A protein and the small-molecule ligand that binds it are described below.
Small molecule (SMILES): Cc1cc(CCCOc2c(Cl)cc(C3=NCCO3)cc2Cl)on1

Binding-site contacts:
Ligand atom C2A contacts residue ILE220 of chain 2.A at 4.1 Å (hydrophobic).
Ligand atom C5 contacts residue MET217 of chain 2.A at 3.8 Å (hydrophobic).
Ligand atom C2C contacts residue ILE101 of chain 2.A at 4.2 Å (hydrophobic).
Ligand atom C4A contacts residue TYR145 of chain 2.A at 3.7 Å (hydrophobic).
Ligand atom C5B contacts residue ILE220 of chain 2.A at 4.3 Å (hydrophobic).
Ligand atom CL2 contacts residue TYR147 of chain 2.A at 2.4 Å.
Ligand atom CL2 contacts residue LEU187 of chain 2.A at 3.9 Å.
Ligand atom N2 contacts residue MET217 of chain 2.A at 3.1 Å (h-bond).
Ligand atom C31 contacts residue LEU103 of chain 2.A at 4.1 Å (hydrophobic).
Ligand atom C3 contacts residue LEU103 of chain 2.A at 4.3 Å (hydrophobic).
Ligand atom O1 contacts residue MET217 of chain 2.A at 2.7 Å (h-bond).
Ligand atom N3A contacts residue PHE182 of chain 2.A at 4.1 Å.
Ligand atom N2 contacts residue ASN215 of chain 2.A at 4.0 Å.
Ligand atom C3B contacts residue TYR147 of chain 2.A at 3.3 Å (hydrophobic).
Ligand atom C5A contacts residue LEU127 of chain 2.A at 3.8 Å (hydrophobic).
Ligand atom N3A contacts residue ILE220 of chain 2.A at 4.3 Å.
Ligand atom C3C contacts residue ILE101 of chain 2.A at 3.8 Å (hydrophobic).
Ligand atom C4 contacts residue LEU103 of chain 2.A at 3.6 Å (hydrophobic).
Ligand atom O1A contacts residue ILE239 of chain 2.A at 4.3 Å.
Ligand atom C4B contacts residue ILE220 of chain 2.A at 4.2 Å (hydrophobic).
Ligand atom O1A contacts residue LEU127 of chain 2.A at 4.1 Å.
Ligand atom C1B contacts residue ILE125 of chain 2.A at 3.6 Å (hydrophobic).
Ligand atom C4B contacts residue ILE125 of chain 2.A at 4.0 Å (hydrophobic).
Ligand atom C2B contacts residue TYR147 of chain 2.A at 3.4 Å (hydrophobic).
Ligand atom C5A contacts residue TYR145 of chain 2.A at 3.7 Å (hydrophobic).
Ligand atom C4A contacts residue MET146 of chain 2.A at 4.0 Å (hydrophobic).
Ligand atom O1B contacts residue ILE125 of chain 2.A at 4.1 Å.
Ligand atom C2B contacts residue ILE184 of chain 2.A at 4.1 Å (hydrophobic).
Ligand atom C3B contacts residue ILE125 of chain 2.A at 4.3 Å (hydrophobic).
Ligand atom C6B contacts residue ILE125 of chain 2.A at 3.3 Å (hydrophobic).
Ligand atom C5B contacts residue ILE125 of chain 2.A at 3.5 Å (hydrophobic).
Ligand atom CL2 contacts residue ILE184 of chain 2.A at 4.2 Å.
Ligand atom N3A contacts residue TYR147 of chain 2.A at 4.1 Å.
Ligand atom C2A contacts residue PHE182 of chain 2.A at 4.1 Å (hydrophobic).
Ligand atom C3 contacts residue MET217 of chain 2.A at 4.2 Å (hydrophobic).
Ligand atom CL1 contacts residue ILE125 of chain 2.A at 3.7 Å.
Ligand atom C2C contacts residue MET217 of chain 2.A at 3.9 Å (hydrophobic).
Ligand atom C31 contacts residue MET195 of chain 2.A at 3.9 Å (hydrophobic).
Ligand atom C2B contacts residue ILE125 of chain 2.A at 4.1 Å (hydrophobic).
Ligand atom CL1 contacts residue ILE239 of chain 2.A at 4.0 Å.

Sequence of chain 2.A:
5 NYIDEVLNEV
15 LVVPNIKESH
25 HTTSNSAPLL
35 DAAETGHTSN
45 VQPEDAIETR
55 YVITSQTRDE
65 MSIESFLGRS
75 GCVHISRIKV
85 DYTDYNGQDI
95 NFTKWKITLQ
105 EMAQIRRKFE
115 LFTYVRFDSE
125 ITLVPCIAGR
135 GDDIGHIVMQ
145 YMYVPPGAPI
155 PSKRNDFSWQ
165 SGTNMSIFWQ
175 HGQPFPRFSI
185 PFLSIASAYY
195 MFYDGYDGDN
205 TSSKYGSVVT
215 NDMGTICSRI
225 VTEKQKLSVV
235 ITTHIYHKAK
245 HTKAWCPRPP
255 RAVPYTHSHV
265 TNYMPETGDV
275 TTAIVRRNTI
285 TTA